Sequence of chain 1.A:
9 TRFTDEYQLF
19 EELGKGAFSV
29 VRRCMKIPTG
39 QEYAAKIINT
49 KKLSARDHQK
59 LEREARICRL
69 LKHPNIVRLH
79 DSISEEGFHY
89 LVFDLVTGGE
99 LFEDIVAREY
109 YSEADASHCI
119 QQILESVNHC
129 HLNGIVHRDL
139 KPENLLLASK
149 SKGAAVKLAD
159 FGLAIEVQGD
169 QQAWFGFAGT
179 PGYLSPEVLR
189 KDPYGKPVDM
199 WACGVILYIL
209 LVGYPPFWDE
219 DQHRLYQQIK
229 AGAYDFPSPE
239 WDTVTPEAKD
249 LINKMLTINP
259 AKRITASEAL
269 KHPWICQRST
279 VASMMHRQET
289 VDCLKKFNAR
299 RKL

Binding-site contacts:
Ligand atom N06 contacts residue LEU93 of chain 1.A at 3.8 Å.
Ligand atom C11 contacts residue ASP92 of chain 1.A at 3.3 Å.
Ligand atom C22 contacts residue VAL29 of chain 1.A at 3.5 Å (hydrophobic).
Ligand atom C28 contacts residue GLU141 of chain 1.A at 3.6 Å.
Ligand atom C07 contacts residue LEU144 of chain 1.A at 4.0 Å (hydrophobic).
Ligand atom N01 contacts residue LEU144 of chain 1.A at 3.5 Å.
Ligand atom C26 contacts residue ASP158 of chain 1.A at 3.7 Å.
Ligand atom C19 contacts residue PHE91 of chain 1.A at 3.8 Å (hydrophobic).
Ligand atom C12 contacts residue LEU21 of chain 1.A at 4.0 Å (hydrophobic).
Ligand atom N21 contacts residue ASP158 of chain 1.A at 3.8 Å.
Ligand atom C08 contacts residue LEU21 of chain 1.A at 4.0 Å (hydrophobic).
Ligand atom N06 contacts residue VAL94 of chain 1.A at 3.2 Å (h-bond).
Ligand atom C07 contacts residue LEU21 of chain 1.A at 3.9 Å (hydrophobic).
Ligand atom O18 contacts residue GLY22 of chain 1.A at 3.9 Å.
Ligand atom O18 contacts residue LEU21 of chain 1.A at 3.9 Å.
Ligand atom N21 contacts residue ASN142 of chain 1.A at 3.5 Å (h-bond).
Ligand atom C11 contacts residue PHE91 of chain 1.A at 3.9 Å (hydrophobic).
Ligand atom N01 contacts residue ALA42 of chain 1.A at 3.9 Å.
Ligand atom N20 contacts residue VAL29 of chain 1.A at 3.7 Å.
Ligand atom C27 contacts residue ASN142 of chain 1.A at 3.9 Å.
Ligand atom N06 contacts residue ALA42 of chain 1.A at 3.7 Å.
Ligand atom C03 contacts residue LEU144 of chain 1.A at 3.5 Å (hydrophobic).
Ligand atom C04 contacts residue LEU144 of chain 1.A at 4.0 Å (hydrophobic).
Ligand atom C17 contacts residue ASP158 of chain 1.A at 3.6 Å.
Ligand atom C11 contacts residue ALA42 of chain 1.A at 3.5 Å (hydrophobic).
Ligand atom C04 contacts residue VAL94 of chain 1.A at 3.8 Å (hydrophobic).
Ligand atom C15 contacts residue LEU21 of chain 1.A at 3.8 Å (hydrophobic).
Ligand atom C10 contacts residue VAL75 of chain 1.A at 3.6 Å (hydrophobic).
Ligand atom C24 contacts residue LEU21 of chain 1.A at 3.4 Å (hydrophobic).
Ligand atom C08 contacts residue LEU144 of chain 1.A at 3.7 Å (hydrophobic).
Ligand atom C11 contacts residue VAL75 of chain 1.A at 3.9 Å (hydrophobic).
Ligand atom C10 contacts residue PHE91 of chain 1.A at 3.5 Å (hydrophobic).
Ligand atom N02 contacts residue LEU144 of chain 1.A at 3.7 Å.
Ligand atom C07 contacts residue VAL94 of chain 1.A at 3.3 Å (hydrophobic).
Ligand atom C03 contacts residue LEU21 of chain 1.A at 3.9 Å (hydrophobic).
Ligand atom C19 contacts residue ASP158 of chain 1.A at 3.5 Å.
Ligand atom C27 contacts residue GLU141 of chain 1.A at 3.8 Å.
Ligand atom C04 contacts residue ALA42 of chain 1.A at 3.5 Å (hydrophobic).
Ligand atom C28 contacts residue ASN142 of chain 1.A at 3.6 Å.
Ligand atom C16 contacts residue PHE91 of chain 1.A at 3.5 Å (hydrophobic).

A small-molecule ligand and the protein it binds are described below.
Small molecule (SMILES): CN(C)CCNC(=O)c1cccc(-c2cnc3ccc(-c4cccs4)nn23)c1